The small molecule below binds the protein below.
Small molecule (SMILES): CC(=O)N[C@@H]1[C@@H](O)[C@H](O)[C@@H](CO)O[C@H]1O

Sequence of chain 1.B:
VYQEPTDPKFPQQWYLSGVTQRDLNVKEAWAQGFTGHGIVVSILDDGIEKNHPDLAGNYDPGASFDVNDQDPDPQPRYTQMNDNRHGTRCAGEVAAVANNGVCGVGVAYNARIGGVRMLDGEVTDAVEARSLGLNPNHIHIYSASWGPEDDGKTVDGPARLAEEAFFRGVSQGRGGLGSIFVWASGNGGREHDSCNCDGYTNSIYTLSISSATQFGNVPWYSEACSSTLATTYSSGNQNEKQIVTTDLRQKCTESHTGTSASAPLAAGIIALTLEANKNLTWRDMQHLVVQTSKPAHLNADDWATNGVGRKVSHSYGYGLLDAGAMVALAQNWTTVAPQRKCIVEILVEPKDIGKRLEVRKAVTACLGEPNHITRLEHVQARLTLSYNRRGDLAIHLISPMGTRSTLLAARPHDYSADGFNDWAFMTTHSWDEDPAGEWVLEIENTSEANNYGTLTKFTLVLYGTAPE

Binding-site contacts:
Ligand atom C7 contacts residue ASN278 of chain 1.B at 4.1 Å.
Ligand atom C3 contacts residue ASN280 of chain 1.B at 3.8 Å.
Ligand atom C5 contacts residue ASN280 of chain 1.B at 3.7 Å.
Ligand atom C8 contacts residue LYS279 of chain 1.B at 4.1 Å.
Ligand atom C8 contacts residue ASN278 of chain 1.B at 3.8 Å.
Ligand atom C8 contacts residue ASN280 of chain 1.B at 4.2 Å.
Ligand atom C4 contacts residue ASN280 of chain 1.B at 4.2 Å.
Ligand atom O7 contacts residue ASN278 of chain 1.B at 3.7 Å.
Ligand atom C1 contacts residue ASN280 of chain 1.B at 1.4 Å.
Ligand atom O5 contacts residue ASN280 of chain 1.B at 2.4 Å (h-bond).
Ligand atom O7 contacts residue ASN280 of chain 1.B at 2.7 Å (h-bond).
Ligand atom N2 contacts residue ASN280 of chain 1.B at 2.9 Å (h-bond).
Ligand atom C7 contacts residue ASN280 of chain 1.B at 3.0 Å.
Ligand atom C2 contacts residue ASN280 of chain 1.B at 2.4 Å.